This small molecule binds to this protein.
Small molecule (SMILES): [H]/N=C(/N)NC[C@H]1Cc2cc(CNC)ccc2[C@@H]1NC(=O)C(=O)Nc1ccc(Cl)c(F)c1

Sequence of chain 1.C:
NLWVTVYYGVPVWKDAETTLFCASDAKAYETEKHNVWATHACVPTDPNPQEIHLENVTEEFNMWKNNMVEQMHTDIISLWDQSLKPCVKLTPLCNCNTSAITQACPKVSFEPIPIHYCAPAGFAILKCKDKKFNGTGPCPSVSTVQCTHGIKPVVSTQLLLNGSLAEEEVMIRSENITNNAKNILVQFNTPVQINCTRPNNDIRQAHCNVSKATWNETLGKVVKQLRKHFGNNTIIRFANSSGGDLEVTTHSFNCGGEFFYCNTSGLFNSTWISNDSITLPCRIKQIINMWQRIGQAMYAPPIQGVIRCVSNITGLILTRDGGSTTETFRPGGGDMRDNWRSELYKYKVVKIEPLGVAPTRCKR

Binding-site contacts:
Ligand atom C17 contacts residue GLY439 of chain 1.C at 4.0 Å.
Ligand atom N28 contacts residue MET392 of chain 1.C at 2.9 Å (h-bond).
Ligand atom N01 contacts residue MET392 of chain 1.C at 3.0 Å (h-bond).
Ligand atom C12 contacts residue GLY439 of chain 1.C at 3.6 Å.
Ligand atom O18 contacts residue GLY439 of chain 1.C at 3.3 Å (h-bond).
Ligand atom C15 contacts residue MET392 of chain 1.C at 3.8 Å (hydrophobic).
Ligand atom C02 contacts residue ILE396 of chain 1.C at 3.9 Å (hydrophobic).
Ligand atom C07 contacts residue GLY439 of chain 1.C at 3.4 Å.
Ligand atom CL25 contacts residue PHE343 of chain 1.C at 3.5 Å.
Ligand atom N03 contacts residue ILE396 of chain 1.C at 3.9 Å.
Ligand atom N19 contacts residue MET392 of chain 1.C at 4.0 Å.
Ligand atom C27 contacts residue ASN391 of chain 1.C at 3.5 Å.
Ligand atom N01 contacts residue ARG395 of chain 1.C at 3.6 Å (salt-bridge).
Ligand atom CL25 contacts residue PHE349 of chain 1.C at 3.8 Å.
Ligand atom C02 contacts residue MET392 of chain 1.C at 3.1 Å (hydrophobic).
Ligand atom N14 contacts residue GLY439 of chain 1.C at 2.8 Å (h-bond).
Ligand atom O16 contacts residue ASN391 of chain 1.C at 3.3 Å (h-bond).
Ligand atom C20 contacts residue ASN391 of chain 1.C at 3.8 Å.
Ligand atom N19 contacts residue TRP393 of chain 1.C at 3.4 Å.
Ligand atom C06 contacts residue GLY439 of chain 1.C at 3.2 Å.
Ligand atom F23 contacts residue VAL223 of chain 1.C at 4.0 Å.
Ligand atom O18 contacts residue TRP393 of chain 1.C at 3.8 Å.
Ligand atom N28 contacts residue ILE396 of chain 1.C at 3.0 Å.
Ligand atom O16 contacts residue TRP393 of chain 1.C at 3.8 Å.
Ligand atom C05 contacts residue GLY439 of chain 1.C at 3.9 Å.
Ligand atom C21 contacts residue TRP393 of chain 1.C at 3.9 Å (hydrophobic).
Ligand atom O16 contacts residue MET392 of chain 1.C at 2.9 Å (h-bond).
Ligand atom F23 contacts residue SER224 of chain 1.C at 3.6 Å.
Ligand atom C20 contacts residue TRP393 of chain 1.C at 3.7 Å (hydrophobic).
Ligand atom N03 contacts residue ARG395 of chain 1.C at 2.8 Å (salt-bridge).
Ligand atom C13 contacts residue GLY439 of chain 1.C at 3.7 Å.
Ligand atom N28 contacts residue ARG395 of chain 1.C at 1.3 Å (salt-bridge).
Ligand atom C15 contacts residue GLY439 of chain 1.C at 3.8 Å.
Ligand atom C08 contacts residue GLY439 of chain 1.C at 4.0 Å.
Ligand atom C15 contacts residue TRP393 of chain 1.C at 3.9 Å (hydrophobic).
Ligand atom CL25 contacts residue ASN344 of chain 1.C at 3.7 Å.
Ligand atom C02 contacts residue ARG395 of chain 1.C at 2.3 Å.
Ligand atom N19 contacts residue ASN391 of chain 1.C at 3.0 Å (h-bond).
Ligand atom N28 contacts residue GLY397 of chain 1.C at 3.9 Å.
Ligand atom C17 contacts residue TRP393 of chain 1.C at 3.5 Å (hydrophobic).